Binding-site contacts:
Ligand atom C8 contacts residue GLY397 of chain 1.C at 3.8 Å.
Ligand atom O5 contacts residue ASN396 of chain 1.C at 2.8 Å (h-bond).
Ligand atom C8 contacts residue ASN396 of chain 1.C at 3.0 Å.
Ligand atom C7 contacts residue ASN396 of chain 1.C at 2.5 Å.
Ligand atom C2 contacts residue ASN396 of chain 1.C at 2.8 Å.
Ligand atom O5 contacts residue PHE401 of chain 1.C at 4.1 Å.
Ligand atom C3 contacts residue ASN396 of chain 1.C at 3.8 Å.
Ligand atom O7 contacts residue ASN396 of chain 1.C at 3.0 Å (h-bond).
Ligand atom C1 contacts residue PHE401 of chain 1.C at 4.0 Å (hydrophobic).
Ligand atom C7 contacts residue GLY397 of chain 1.C at 4.5 Å.
Ligand atom N2 contacts residue GLY397 of chain 1.C at 4.2 Å.
Ligand atom N2 contacts residue ASN396 of chain 1.C at 2.5 Å (h-bond).
Ligand atom O7 contacts residue TYR408 of chain 1.C at 4.2 Å.
Ligand atom C1 contacts residue ASN396 of chain 1.C at 1.6 Å.
Ligand atom C4 contacts residue ASN396 of chain 1.C at 4.4 Å.
Ligand atom C5 contacts residue ASN396 of chain 1.C at 3.8 Å.

The small molecule below binds the protein below.
Small molecule (SMILES): CC(=O)N[C@H]1[C@H](O[C@H]2[C@H](O)[C@@H](NC(C)=O)CO[C@@H]2CO)O[C@H](CO)[C@@H](O[C@H]2O[C@H](CO)[C@@H](O)[C@H](O)[C@@H]2O)[C@@H]1O

Sequence of chain 1.C:
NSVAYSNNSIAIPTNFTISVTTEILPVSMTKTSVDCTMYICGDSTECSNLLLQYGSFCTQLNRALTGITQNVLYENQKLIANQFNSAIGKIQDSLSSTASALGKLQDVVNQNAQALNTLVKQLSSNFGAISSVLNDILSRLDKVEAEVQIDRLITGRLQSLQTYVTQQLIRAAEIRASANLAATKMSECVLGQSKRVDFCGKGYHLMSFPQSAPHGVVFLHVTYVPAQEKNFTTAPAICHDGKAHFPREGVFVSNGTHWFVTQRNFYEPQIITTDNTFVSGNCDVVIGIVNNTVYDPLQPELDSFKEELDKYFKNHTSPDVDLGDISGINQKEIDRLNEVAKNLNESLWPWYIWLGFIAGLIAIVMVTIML